A small-molecule ligand and the protein it binds are described below.
Small molecule (SMILES): CC(=O)N[C@@H]1[C@@H](O)[C@H](O)[C@@H](CO)O[C@H]1O

Binding-site contacts:
Ligand atom C8 contacts residue THR124 of chain 1.A at 4.1 Å.
Ligand atom C4 contacts residue ASN122 of chain 1.A at 4.3 Å.
Ligand atom C8 contacts residue ASN122 of chain 1.A at 3.5 Å.
Ligand atom C5 contacts residue ASN122 of chain 1.A at 3.6 Å.
Ligand atom N2 contacts residue THR124 of chain 1.A at 3.8 Å.
Ligand atom C2 contacts residue ASN122 of chain 1.A at 2.7 Å.
Ligand atom C3 contacts residue ASN122 of chain 1.A at 3.9 Å.
Ligand atom C7 contacts residue ASN122 of chain 1.A at 3.9 Å.
Ligand atom N2 contacts residue ASN122 of chain 1.A at 3.1 Å (h-bond).
Ligand atom O7 contacts residue ASN122 of chain 1.A at 4.3 Å.
Ligand atom O5 contacts residue ASN122 of chain 1.A at 2.3 Å (h-bond).
Ligand atom C1 contacts residue ASN122 of chain 1.A at 1.4 Å.

Sequence of chain 1.A:
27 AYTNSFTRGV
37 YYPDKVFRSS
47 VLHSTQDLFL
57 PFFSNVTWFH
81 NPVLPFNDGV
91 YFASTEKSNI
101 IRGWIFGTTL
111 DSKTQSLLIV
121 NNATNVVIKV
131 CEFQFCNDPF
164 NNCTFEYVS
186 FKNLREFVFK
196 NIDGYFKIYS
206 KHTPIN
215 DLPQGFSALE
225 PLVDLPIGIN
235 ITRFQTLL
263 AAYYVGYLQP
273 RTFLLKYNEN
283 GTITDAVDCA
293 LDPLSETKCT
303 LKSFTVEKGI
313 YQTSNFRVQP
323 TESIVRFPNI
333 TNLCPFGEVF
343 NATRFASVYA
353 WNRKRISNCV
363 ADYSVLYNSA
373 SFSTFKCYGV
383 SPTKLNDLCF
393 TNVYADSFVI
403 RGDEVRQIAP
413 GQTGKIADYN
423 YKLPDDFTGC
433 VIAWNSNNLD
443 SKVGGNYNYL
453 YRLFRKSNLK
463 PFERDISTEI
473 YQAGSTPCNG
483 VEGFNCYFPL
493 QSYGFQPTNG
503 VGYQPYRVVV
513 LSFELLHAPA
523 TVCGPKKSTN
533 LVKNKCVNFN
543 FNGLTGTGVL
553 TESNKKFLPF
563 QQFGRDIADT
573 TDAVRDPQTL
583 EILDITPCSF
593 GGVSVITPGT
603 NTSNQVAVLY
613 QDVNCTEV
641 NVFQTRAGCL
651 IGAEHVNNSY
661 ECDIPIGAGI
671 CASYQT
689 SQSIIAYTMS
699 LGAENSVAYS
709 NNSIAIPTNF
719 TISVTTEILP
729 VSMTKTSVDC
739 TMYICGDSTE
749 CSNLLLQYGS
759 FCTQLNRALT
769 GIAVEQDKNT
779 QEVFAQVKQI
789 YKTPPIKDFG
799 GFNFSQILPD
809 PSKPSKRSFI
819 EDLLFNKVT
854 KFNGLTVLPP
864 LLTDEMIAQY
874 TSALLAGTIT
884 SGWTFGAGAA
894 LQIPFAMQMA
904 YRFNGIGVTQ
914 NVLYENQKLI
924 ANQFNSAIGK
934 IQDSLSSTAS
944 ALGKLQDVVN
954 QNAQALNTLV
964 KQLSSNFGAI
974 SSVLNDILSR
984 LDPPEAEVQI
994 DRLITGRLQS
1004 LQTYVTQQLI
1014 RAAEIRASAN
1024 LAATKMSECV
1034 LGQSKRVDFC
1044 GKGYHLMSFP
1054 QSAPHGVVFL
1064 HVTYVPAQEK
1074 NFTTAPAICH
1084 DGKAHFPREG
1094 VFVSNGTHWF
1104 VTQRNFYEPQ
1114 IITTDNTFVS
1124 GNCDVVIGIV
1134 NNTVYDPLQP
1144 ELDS